A small-molecule ligand and the protein it binds are described below.
Small molecule (SMILES): Brc1cn[nH]c1

Binding-site contacts:
Ligand atom C5 contacts residue PHE264 of chain 1.A at 4.2 Å (hydrophobic).
Ligand atom N1 contacts residue THR270 of chain 1.A at 4.3 Å.
Ligand atom C4 contacts residue PHE264 of chain 1.A at 3.8 Å (hydrophobic).
Ligand atom N1 contacts residue PHE264 of chain 1.A at 4.3 Å.
Ligand atom C3 contacts residue PHE264 of chain 1.A at 4.1 Å (hydrophobic).
Ligand atom BR4 contacts residue PHE264 of chain 1.A at 4.0 Å.
Ligand atom N2 contacts residue PHE264 of chain 1.A at 4.2 Å.
Ligand atom C5 contacts residue THR270 of chain 1.A at 3.5 Å.
Ligand atom C4 contacts residue THR270 of chain 1.A at 4.2 Å.

Sequence of chain 1.A:
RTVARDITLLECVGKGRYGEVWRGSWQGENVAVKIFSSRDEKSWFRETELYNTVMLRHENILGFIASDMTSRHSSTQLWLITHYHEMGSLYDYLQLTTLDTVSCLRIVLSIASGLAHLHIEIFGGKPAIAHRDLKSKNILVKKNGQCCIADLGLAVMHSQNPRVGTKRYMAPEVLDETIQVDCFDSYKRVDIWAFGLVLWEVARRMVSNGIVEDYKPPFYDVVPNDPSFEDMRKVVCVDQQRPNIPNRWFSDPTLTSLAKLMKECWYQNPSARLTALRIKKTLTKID